Binding-site contacts:
Ligand atom O6B contacts residue ARG293 of chain 1.A at 2.9 Å (salt-bridge).
Ligand atom C2 contacts residue ARG338 of chain 1.A at 4.1 Å.
Ligand atom C6 contacts residue ARG338 of chain 1.A at 3.7 Å.
Ligand atom OSA contacts residue TRP273 of chain 1.A at 3.5 Å.
Ligand atom OSC contacts residue HIS309 of chain 1.A at 4.1 Å.
Ligand atom OSC contacts residue LEU335 of chain 1.A at 4.0 Å.
Ligand atom S contacts residue ARG339 of chain 1.A at 3.8 Å.
Ligand atom O7 contacts residue HIS309 of chain 1.A at 3.0 Å (h-bond).
Ligand atom OSA contacts residue HIS309 of chain 1.A at 4.0 Å.
Ligand atom O6A contacts residue ARG293 of chain 1.A at 4.0 Å.
Ligand atom O5 contacts residue ARG246 of chain 1.A at 3.2 Å (salt-bridge).
Ligand atom OSC contacts residue ARG339 of chain 1.A at 3.0 Å (salt-bridge).
Ligand atom C6 contacts residue ARG338 of chain 1.A at 4.1 Å.
Ligand atom C4 contacts residue ARG338 of chain 1.A at 3.6 Å.
Ligand atom S contacts residue ARG338 of chain 1.A at 3.7 Å.
Ligand atom C5 contacts residue ARG338 of chain 1.A at 3.7 Å.
Ligand atom C5 contacts residue ARG338 of chain 1.A at 3.6 Å.
Ligand atom O1 contacts residue ARG246 of chain 1.A at 2.8 Å (salt-bridge).
Ligand atom C2 contacts residue HIS309 of chain 1.A at 4.0 Å.
Ligand atom OSC contacts residue ARG338 of chain 1.A at 2.9 Å (salt-bridge).
Ligand atom O5 contacts residue ARG338 of chain 1.A at 3.6 Å.
Ligand atom OSB contacts residue LEU335 of chain 1.A at 4.1 Å.
Ligand atom S contacts residue LEU335 of chain 1.A at 4.1 Å.
Ligand atom OSA contacts residue ARG339 of chain 1.A at 2.8 Å (salt-bridge).
Ligand atom OSA contacts residue LEU335 of chain 1.A at 3.5 Å.
Ligand atom C1 contacts residue ARG246 of chain 1.A at 3.8 Å.
Ligand atom C6 contacts residue ARG293 of chain 1.A at 3.8 Å.
Ligand atom O6 contacts residue GLU220 of chain 1.A at 3.6 Å.
Ligand atom S contacts residue HIS309 of chain 1.A at 4.1 Å.
Ligand atom O6 contacts residue ARG338 of chain 1.A at 3.2 Å (salt-bridge).
Ligand atom S contacts residue ARG293 of chain 1.A at 4.1 Å.
Ligand atom O4 contacts residue HIS309 of chain 1.A at 3.5 Å.
Ligand atom C6 contacts residue GLU220 of chain 1.A at 3.6 Å.
Ligand atom C1 contacts residue ARG338 of chain 1.A at 3.8 Å.
Ligand atom O6B contacts residue ARG338 of chain 1.A at 2.8 Å (salt-bridge).
Ligand atom OSB contacts residue ARG293 of chain 1.A at 2.8 Å (salt-bridge).
Ligand atom OSB contacts residue ARG338 of chain 1.A at 3.3 Å (salt-bridge).
Ligand atom O5 contacts residue ARG338 of chain 1.A at 3.3 Å (salt-bridge).
Ligand atom C7 contacts residue HIS309 of chain 1.A at 4.0 Å.
Ligand atom O6 contacts residue ALA219 of chain 1.A at 4.0 Å.

Sequence of chain 1.A:
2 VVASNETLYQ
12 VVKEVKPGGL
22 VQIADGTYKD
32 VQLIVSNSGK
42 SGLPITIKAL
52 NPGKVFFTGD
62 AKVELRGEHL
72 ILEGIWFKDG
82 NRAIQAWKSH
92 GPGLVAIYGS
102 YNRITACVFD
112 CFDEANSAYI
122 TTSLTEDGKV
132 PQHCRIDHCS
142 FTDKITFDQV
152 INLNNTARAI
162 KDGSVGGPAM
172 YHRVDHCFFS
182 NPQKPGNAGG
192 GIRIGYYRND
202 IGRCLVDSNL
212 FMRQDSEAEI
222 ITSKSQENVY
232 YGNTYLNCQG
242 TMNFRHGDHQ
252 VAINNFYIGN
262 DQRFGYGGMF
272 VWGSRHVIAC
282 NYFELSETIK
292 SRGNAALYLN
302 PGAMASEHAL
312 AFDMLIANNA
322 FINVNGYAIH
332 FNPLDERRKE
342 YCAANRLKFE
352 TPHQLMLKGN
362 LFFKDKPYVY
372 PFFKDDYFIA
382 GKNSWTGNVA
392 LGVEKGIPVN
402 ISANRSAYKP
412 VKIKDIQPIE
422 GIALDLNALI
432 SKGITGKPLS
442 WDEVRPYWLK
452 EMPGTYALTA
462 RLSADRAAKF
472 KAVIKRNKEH

This protein binds this small molecule.
Small molecule (SMILES): CC(=O)N[C@@H]1[C@@H](O[C@@H]2O[C@H](C(=O)O)[C@@H](O[C@@H]3O[C@H](CO)[C@H](OS(=O)(=O)O)[C@H](O[C@@H]4OC(C(=O)O)=C[C@H](O)[C@H]4O)[C@H]3NC(C)=O)[C@H](O)[C@H]2O)[C@@H](OS(=O)(=O)O)[C@@H](CO)O[C@H]1O